Sequence of chain 1.B:
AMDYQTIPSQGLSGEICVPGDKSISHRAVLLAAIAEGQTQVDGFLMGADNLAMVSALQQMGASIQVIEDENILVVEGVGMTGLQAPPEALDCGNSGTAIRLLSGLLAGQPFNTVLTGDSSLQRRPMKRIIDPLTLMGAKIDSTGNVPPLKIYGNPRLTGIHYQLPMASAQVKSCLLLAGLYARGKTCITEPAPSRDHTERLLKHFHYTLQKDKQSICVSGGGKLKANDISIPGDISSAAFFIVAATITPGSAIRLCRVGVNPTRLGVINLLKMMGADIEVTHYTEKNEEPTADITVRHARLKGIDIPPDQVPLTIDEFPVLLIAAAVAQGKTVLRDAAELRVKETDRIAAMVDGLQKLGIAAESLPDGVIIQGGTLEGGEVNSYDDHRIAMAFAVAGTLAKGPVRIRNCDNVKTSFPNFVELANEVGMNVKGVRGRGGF

Binding-site contacts:
Ligand atom O4 contacts residue ARG349 of chain 1.B at 2.9 Å (salt-bridge).
Ligand atom C3 contacts residue SKM1 of chain 1.X at 3.4 Å.
Ligand atom N1 contacts residue SKM1 of chain 1.X at 2.9 Å (h-bond).
Ligand atom O1 contacts residue THR99 of chain 1.B at 2.7 Å (h-bond).
Ligand atom N1 contacts residue S3P1 of chain 1.V at 3.0 Å (h-bond).
Ligand atom O4 contacts residue ASP318 of chain 1.B at 3.1 Å.
Ligand atom O5 contacts residue S3P1 of chain 1.V at 3.4 Å (h-bond).
Ligand atom O3 contacts residue GLU346 of chain 1.B at 3.7 Å.
Ligand atom C1 contacts residue ARG126 of chain 1.B at 3.6 Å.
Ligand atom C3 contacts residue ASP318 of chain 1.B at 3.2 Å.
Ligand atom C1 contacts residue GLU346 of chain 1.B at 3.5 Å.
Ligand atom P1 contacts residue GLY98 of chain 1.B at 3.5 Å.
Ligand atom N1 contacts residue GLU346 of chain 1.B at 2.8 Å (salt-bridge).
Ligand atom O4 contacts residue ARG390 of chain 1.B at 2.6 Å (salt-bridge).
Ligand atom C2 contacts residue GLU346 of chain 1.B at 3.1 Å.
Ligand atom C3 contacts residue ARG390 of chain 1.B at 3.4 Å.
Ligand atom O3 contacts residue ARG126 of chain 1.B at 2.9 Å (salt-bridge).
Ligand atom C2 contacts residue S3P1 of chain 1.V at 3.1 Å.
Ligand atom C3 contacts residue S3P1 of chain 1.V at 3.4 Å.
Ligand atom C3 contacts residue GLU346 of chain 1.B at 3.5 Å.
Ligand atom O2 contacts residue ARG126 of chain 1.B at 2.9 Å (salt-bridge).
Ligand atom O5 contacts residue ARG390 of chain 1.B at 3.2 Å (salt-bridge).
Ligand atom C3 contacts residue ARG349 of chain 1.B at 3.6 Å.
Ligand atom O3 contacts residue ASN96 of chain 1.B at 3.6 Å (h-bond).
Ligand atom O5 contacts residue LYS24 of chain 1.B at 3.0 Å (salt-bridge).
Ligand atom O1 contacts residue GLN172 of chain 1.B at 3.6 Å.
Ligand atom P1 contacts residue ARG126 of chain 1.B at 3.7 Å.
Ligand atom C3 contacts residue HIS389 of chain 1.B at 3.5 Å.
Ligand atom O3 contacts residue GLY98 of chain 1.B at 2.9 Å (h-bond).
Ligand atom O2 contacts residue THR99 of chain 1.B at 3.5 Å (h-bond).
Ligand atom C2 contacts residue SKM1 of chain 1.X at 3.1 Å.
Ligand atom O2 contacts residue GLN172 of chain 1.B at 2.9 Å (h-bond).
Ligand atom O5 contacts residue SKM1 of chain 1.X at 3.2 Å (h-bond).
Ligand atom O5 contacts residue ASP318 of chain 1.B at 3.5 Å (salt-bridge).
Ligand atom C1 contacts residue SKM1 of chain 1.X at 3.4 Å.
Ligand atom C1 contacts residue S3P1 of chain 1.V at 3.3 Å.
Ligand atom C2 contacts residue ARG349 of chain 1.B at 3.6 Å.
Ligand atom O5 contacts residue HIS389 of chain 1.B at 3.3 Å.
Ligand atom C2 contacts residue ASP318 of chain 1.B at 3.4 Å.
Ligand atom O2 contacts residue GLY98 of chain 1.B at 3.4 Å.

This protein binds this small molecule.
Small molecule (SMILES): O=C(O)C[NH2+]CP(=O)(O)O